Binding-site contacts:
Ligand atom C7 contacts residue ASN443 of chain 1.B at 4.4 Å.
Ligand atom C2 contacts residue ASN444 of chain 1.B at 4.3 Å.
Ligand atom O5 contacts residue ASN443 of chain 1.B at 2.4 Å (h-bond).
Ligand atom C4 contacts residue ASN443 of chain 1.B at 4.3 Å.
Ligand atom N2 contacts residue ASN443 of chain 1.B at 3.4 Å (h-bond).
Ligand atom C2 contacts residue ILE442 of chain 1.B at 4.2 Å (hydrophobic).
Ligand atom O7 contacts residue ASN444 of chain 1.B at 3.0 Å (h-bond).
Ligand atom O3 contacts residue ILE442 of chain 1.B at 4.2 Å.
Ligand atom O7 contacts residue ASN443 of chain 1.B at 3.9 Å.
Ligand atom C2 contacts residue ASN443 of chain 1.B at 2.7 Å.
Ligand atom C1 contacts residue ASN443 of chain 1.B at 1.5 Å.
Ligand atom C3 contacts residue ASN443 of chain 1.B at 3.9 Å.
Ligand atom O5 contacts residue ILE442 of chain 1.B at 3.8 Å.
Ligand atom N2 contacts residue ASN444 of chain 1.B at 4.2 Å.
Ligand atom C7 contacts residue ASN444 of chain 1.B at 3.8 Å.
Ligand atom C1 contacts residue ILE442 of chain 1.B at 3.8 Å (hydrophobic).
Ligand atom C5 contacts residue ASN443 of chain 1.B at 3.6 Å.
Ligand atom O3 contacts residue ASN443 of chain 1.B at 4.3 Å.

Sequence of chain 1.B:
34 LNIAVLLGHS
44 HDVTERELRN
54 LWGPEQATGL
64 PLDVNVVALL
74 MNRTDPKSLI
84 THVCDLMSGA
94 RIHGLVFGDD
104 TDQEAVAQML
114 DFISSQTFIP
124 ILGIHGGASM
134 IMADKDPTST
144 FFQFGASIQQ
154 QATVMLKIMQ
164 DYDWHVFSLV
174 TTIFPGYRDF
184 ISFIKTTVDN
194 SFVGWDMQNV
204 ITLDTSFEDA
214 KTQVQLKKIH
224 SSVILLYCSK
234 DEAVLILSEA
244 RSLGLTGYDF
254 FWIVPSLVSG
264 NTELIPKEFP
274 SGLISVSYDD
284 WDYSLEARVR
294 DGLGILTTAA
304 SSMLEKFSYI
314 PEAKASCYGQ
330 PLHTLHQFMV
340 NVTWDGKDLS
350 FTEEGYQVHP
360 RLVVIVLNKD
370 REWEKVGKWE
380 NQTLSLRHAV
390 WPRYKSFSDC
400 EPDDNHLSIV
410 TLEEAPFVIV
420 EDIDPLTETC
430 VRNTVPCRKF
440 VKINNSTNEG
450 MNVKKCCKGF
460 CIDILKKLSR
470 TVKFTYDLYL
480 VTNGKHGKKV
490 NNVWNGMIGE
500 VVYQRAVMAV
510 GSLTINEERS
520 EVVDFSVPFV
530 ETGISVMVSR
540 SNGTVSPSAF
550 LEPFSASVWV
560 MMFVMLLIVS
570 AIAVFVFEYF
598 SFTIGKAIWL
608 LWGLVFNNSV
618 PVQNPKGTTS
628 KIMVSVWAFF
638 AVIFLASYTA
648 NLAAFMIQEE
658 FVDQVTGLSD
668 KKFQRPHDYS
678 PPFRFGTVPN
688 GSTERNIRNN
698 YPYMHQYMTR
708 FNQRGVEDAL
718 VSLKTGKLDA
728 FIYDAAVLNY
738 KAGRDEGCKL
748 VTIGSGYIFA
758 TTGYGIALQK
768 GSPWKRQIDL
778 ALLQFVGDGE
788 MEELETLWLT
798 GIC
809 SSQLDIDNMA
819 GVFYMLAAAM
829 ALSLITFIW

A small-molecule ligand and the protein it binds are described below.
Small molecule (SMILES): CC(=O)N[C@@H]1[C@@H](O)[C@H](O)[C@@H](CO)O[C@H]1O